Binding-site contacts:
Ligand atom N7 contacts residue ILE9 of chain 1.B at 3.0 Å (h-bond).
Ligand atom N7 contacts residue PHE36 of chain 1.B at 3.6 Å.
Ligand atom N4 contacts residue PHE36 of chain 1.B at 3.5 Å.
Ligand atom C8 contacts residue PHE36 of chain 1.B at 4.1 Å (hydrophobic).
Ligand atom N19 contacts residue VAL10 of chain 1.B at 3.5 Å.
Ligand atom C13 contacts residue NDP1 of chain 1.E at 3.9 Å.
Ligand atom C30 contacts residue SER61 of chain 1.B at 3.7 Å.
Ligand atom C5 contacts residue PHE36 of chain 1.B at 3.8 Å (hydrophobic).
Ligand atom N6 contacts residue PHE36 of chain 1.B at 3.7 Å.
Ligand atom C5 contacts residue GLU32 of chain 1.B at 3.6 Å.
Ligand atom N19 contacts residue GLU32 of chain 1.B at 2.8 Å (salt-bridge).
Ligand atom N4 contacts residue ILE9 of chain 1.B at 3.6 Å.
Ligand atom C12 contacts residue MET25 of chain 1.B at 4.0 Å (hydrophobic).
Ligand atom N4 contacts residue ALA11 of chain 1.B at 4.0 Å.
Ligand atom N19 contacts residue THR133 of chain 1.B at 3.7 Å.
Ligand atom C8 contacts residue MET25 of chain 1.B at 3.9 Å (hydrophobic).
Ligand atom N4 contacts residue NDP1 of chain 1.E at 3.7 Å.
Ligand atom C8 contacts residue GLU32 of chain 1.B at 3.6 Å.
Ligand atom N7 contacts residue TYR118 of chain 1.B at 3.3 Å (h-bond).
Ligand atom C5 contacts residue VAL10 of chain 1.B at 3.9 Å (hydrophobic).
Ligand atom C14 contacts residue ILE112 of chain 1.B at 3.3 Å (hydrophobic).
Ligand atom C9 contacts residue MET25 of chain 1.B at 3.4 Å (hydrophobic).
Ligand atom C14 contacts residue NDP1 of chain 1.E at 3.6 Å.
Ligand atom C5 contacts residue ALA11 of chain 1.B at 3.9 Å (hydrophobic).
Ligand atom N19 contacts residue ILE9 of chain 1.B at 3.7 Å.
Ligand atom C2 contacts residue PHE36 of chain 1.B at 3.5 Å (hydrophobic).
Ligand atom C1 contacts residue PHE36 of chain 1.B at 3.7 Å (hydrophobic).
Ligand atom C14 contacts residue PHE36 of chain 1.B at 3.9 Å (hydrophobic).
Ligand atom N7 contacts residue ILE112 of chain 1.B at 3.1 Å (h-bond).
Ligand atom C13 contacts residue PHE36 of chain 1.B at 3.9 Å (hydrophobic).
Ligand atom C2 contacts residue NDP1 of chain 1.E at 3.9 Å.
Ligand atom N4 contacts residue VAL10 of chain 1.B at 3.5 Å.
Ligand atom C1 contacts residue GLU32 of chain 1.B at 3.6 Å.
Ligand atom N6 contacts residue GLU32 of chain 1.B at 2.6 Å (salt-bridge).
Ligand atom C3 contacts residue ILE9 of chain 1.B at 3.8 Å (hydrophobic).
Ligand atom C3 contacts residue NDP1 of chain 1.E at 3.5 Å.
Ligand atom N7 contacts residue NDP1 of chain 1.E at 3.8 Å.
Ligand atom C37 contacts residue PHE36 of chain 1.B at 3.6 Å (hydrophobic).
Ligand atom C3 contacts residue PHE36 of chain 1.B at 3.5 Å (hydrophobic).
Ligand atom N19 contacts residue ALA11 of chain 1.B at 3.7 Å.

Sequence of chain 1.B:
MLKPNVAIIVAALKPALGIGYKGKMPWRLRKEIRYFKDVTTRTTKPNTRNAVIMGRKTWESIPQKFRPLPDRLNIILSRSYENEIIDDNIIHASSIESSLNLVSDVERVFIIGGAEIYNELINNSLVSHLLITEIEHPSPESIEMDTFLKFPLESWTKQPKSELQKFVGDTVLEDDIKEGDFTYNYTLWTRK

A small-molecule ligand and the protein it binds are described below.
Small molecule (SMILES): CCC(CC)n1ccc2c3c(N)nc(N)nc3ccc21